Sequence of chain 1.A:
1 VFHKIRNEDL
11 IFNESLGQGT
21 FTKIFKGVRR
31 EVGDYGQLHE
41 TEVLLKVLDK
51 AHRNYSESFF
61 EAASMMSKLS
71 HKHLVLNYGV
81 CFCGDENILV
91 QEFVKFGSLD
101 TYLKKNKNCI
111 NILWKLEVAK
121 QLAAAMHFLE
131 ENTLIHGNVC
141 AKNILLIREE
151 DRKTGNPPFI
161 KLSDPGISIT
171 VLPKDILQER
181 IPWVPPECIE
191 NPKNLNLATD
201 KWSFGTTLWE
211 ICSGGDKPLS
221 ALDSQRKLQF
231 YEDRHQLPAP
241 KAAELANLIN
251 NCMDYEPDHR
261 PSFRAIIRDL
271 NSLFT

A small-molecule ligand and the protein it binds are described below.
Small molecule (SMILES): Cc1ccc(Nc2nc(N)nc(CN(C)Cc3ccc(Br)s3)n2)cc1

Binding-site contacts:
Ligand atom N12 contacts residue LEU145 of chain 1.A at 3.6 Å.
Ligand atom C03 contacts residue GOL1 of chain 1.G at 3.5 Å.
Ligand atom N08 contacts residue PHE93 of chain 1.A at 3.4 Å.
Ligand atom C18 contacts residue SER98 of chain 1.A at 3.6 Å.
Ligand atom C05 contacts residue GLY97 of chain 1.A at 3.7 Å.
Ligand atom N15 contacts residue LEU145 of chain 1.A at 3.9 Å.
Ligand atom C05 contacts residue PHE93 of chain 1.A at 3.3 Å (hydrophobic).
Ligand atom C09 contacts residue VAL94 of chain 1.A at 3.6 Å (hydrophobic).
Ligand atom N12 contacts residue LEU44 of chain 1.A at 3.9 Å.
Ligand atom N15 contacts residue GLU92 of chain 1.A at 2.8 Å (salt-bridge).
Ligand atom C18 contacts residue ASN143 of chain 1.A at 3.9 Å.
Ligand atom C04 contacts residue VAL94 of chain 1.A at 3.4 Å (hydrophobic).
Ligand atom N12 contacts residue GLN91 of chain 1.A at 3.8 Å.
Ligand atom C04 contacts residue LYS95 of chain 1.A at 3.7 Å.
Ligand atom C16 contacts residue LEU145 of chain 1.A at 3.6 Å (hydrophobic).
Ligand atom C04 contacts residue GLY97 of chain 1.A at 3.5 Å.
Ligand atom C09 contacts residue LEU44 of chain 1.A at 4.0 Å (hydrophobic).
Ligand atom C13 contacts residue VAL94 of chain 1.A at 3.9 Å (hydrophobic).
Ligand atom C13 contacts residue LEU44 of chain 1.A at 3.6 Å (hydrophobic).
Ligand atom N14 contacts residue LEU44 of chain 1.A at 4.0 Å.
Ligand atom N10 contacts residue GLY97 of chain 1.A at 3.8 Å.
Ligand atom C01 contacts residue GOL1 of chain 1.G at 3.8 Å.
Ligand atom C09 contacts residue GLY97 of chain 1.A at 4.0 Å.
Ligand atom C16 contacts residue SER98 of chain 1.A at 3.4 Å.
Ligand atom N14 contacts residue VAL94 of chain 1.A at 3.0 Å (h-bond).
Ligand atom C06 contacts residue PHE93 of chain 1.A at 3.7 Å (hydrophobic).
Ligand atom N15 contacts residue LEU44 of chain 1.A at 3.7 Å.
Ligand atom BR25 contacts residue LEU16 of chain 1.A at 3.3 Å.
Ligand atom C20 contacts residue ILE24 of chain 1.A at 3.9 Å (hydrophobic).
Ligand atom C13 contacts residue GLN91 of chain 1.A at 3.8 Å.
Ligand atom C05 contacts residue VAL94 of chain 1.A at 3.5 Å (hydrophobic).
Ligand atom C18 contacts residue LYS142 of chain 1.A at 3.5 Å.
Ligand atom N08 contacts residue GLY97 of chain 1.A at 3.8 Å.
Ligand atom C02 contacts residue GOL1 of chain 1.G at 3.9 Å.
Ligand atom N15 contacts residue VAL94 of chain 1.A at 3.8 Å.
Ligand atom N15 contacts residue GLN91 of chain 1.A at 3.0 Å (h-bond).
Ligand atom C04 contacts residue PHE93 of chain 1.A at 3.5 Å (hydrophobic).
Ligand atom C13 contacts residue GLU92 of chain 1.A at 3.9 Å.
Ligand atom N08 contacts residue VAL94 of chain 1.A at 2.9 Å (h-bond).
Ligand atom C11 contacts residue LEU145 of chain 1.A at 3.8 Å (hydrophobic).